Sequence of chain 1.A:
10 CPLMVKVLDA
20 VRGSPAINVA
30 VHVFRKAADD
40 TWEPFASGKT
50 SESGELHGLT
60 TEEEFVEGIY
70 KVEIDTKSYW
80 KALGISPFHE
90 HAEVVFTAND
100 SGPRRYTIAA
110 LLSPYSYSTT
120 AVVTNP

Sequence of chain 1.B:
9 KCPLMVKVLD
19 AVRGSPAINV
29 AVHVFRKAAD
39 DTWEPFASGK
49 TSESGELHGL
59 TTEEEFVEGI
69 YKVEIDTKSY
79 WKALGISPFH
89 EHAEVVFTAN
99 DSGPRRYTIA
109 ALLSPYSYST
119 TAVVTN

Sequence of chain 2.A:
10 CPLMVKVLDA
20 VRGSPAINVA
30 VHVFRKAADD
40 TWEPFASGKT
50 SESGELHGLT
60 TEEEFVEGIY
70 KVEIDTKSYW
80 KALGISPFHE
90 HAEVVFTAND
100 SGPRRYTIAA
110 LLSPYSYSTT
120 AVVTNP

A small-molecule ligand and the protein it binds are described below.
Small molecule (SMILES): O=C(O)CCON=C1c2ccccc2-c2ccccc21

Binding-site contacts:
Ligand atom C17 contacts residue 7BD1 of chain 2.C at 1.4 Å.
Ligand atom C7 contacts residue 7BD1 of chain 2.C at 0.5 Å.
Ligand atom C18 contacts residue SER117 of chain 1.A at 3.0 Å.
Ligand atom O19 contacts residue 7BD1 of chain 2.C at 1.7 Å (h-bond).
Ligand atom C7 contacts residue LEU17 of chain 2.A at 3.3 Å (hydrophobic).
Ligand atom O19 contacts residue SER117 of chain 1.A at 2.7 Å (h-bond).
Ligand atom C12 contacts residue VAL121 of chain 2.A at 3.8 Å (hydrophobic).
Ligand atom C3 contacts residue 7BD1 of chain 2.C at 0.6 Å.
Ligand atom C8 contacts residue VAL121 of chain 1.A at 3.8 Å (hydrophobic).
Ligand atom C18 contacts residue 7BD1 of chain 2.C at 2.4 Å.
Ligand atom C4 contacts residue 7BD1 of chain 2.C at 0.3 Å.
Ligand atom C1 contacts residue 7BD1 of chain 2.C at 0.6 Å.
Ligand atom C12 contacts residue ALA108 of chain 2.A at 3.8 Å (hydrophobic).
Ligand atom C10 contacts residue LYS15 of chain 1.A at 3.7 Å.
Ligand atom C11 contacts residue LEU17 of chain 1.A at 3.1 Å (hydrophobic).
Ligand atom C16 contacts residue 7BD1 of chain 2.C at 0.3 Å.
Ligand atom C7 contacts residue ALA108 of chain 1.A at 3.7 Å (hydrophobic).
Ligand atom O20 contacts residue SER117 of chain 1.A at 2.7 Å (h-bond).
Ligand atom C10 contacts residue 7BD1 of chain 2.C at 0.5 Å.
Ligand atom C12 contacts residue 7BD1 of chain 2.C at 0.5 Å.
Ligand atom C8 contacts residue 7BD1 of chain 2.C at 0.7 Å.
Ligand atom O20 contacts residue 7BD1 of chain 2.C at 3.5 Å.
Ligand atom C1 contacts residue LEU17 of chain 1.A at 3.8 Å (hydrophobic).
Ligand atom C11 contacts residue 7BD1 of chain 2.C at 0.9 Å.
Ligand atom C2 contacts residue 7BD1 of chain 2.C at 0.7 Å.
Ligand atom O20 contacts residue THR119 of chain 1.A at 2.6 Å (h-bond).
Ligand atom C12 contacts residue LEU17 of chain 1.A at 3.5 Å (hydrophobic).
Ligand atom C6 contacts residue 7BD1 of chain 2.C at 0.5 Å.
Ligand atom C9 contacts residue 7BD1 of chain 2.C at 0.9 Å.
Ligand atom C9 contacts residue LYS15 of chain 2.A at 3.6 Å.
Ligand atom O19 contacts residue LEU110 of chain 1.A at 3.5 Å.
Ligand atom C5 contacts residue 7BD1 of chain 2.C at 0.3 Å.
Ligand atom C3 contacts residue LEU17 of chain 2.A at 3.7 Å (hydrophobic).
Ligand atom C18 contacts residue THR119 of chain 1.A at 3.4 Å.
Ligand atom O15 contacts residue 7BD1 of chain 2.C at 0.8 Å (h-bond).
Ligand atom N14 contacts residue 7BD1 of chain 2.C at 0.8 Å (h-bond).
Ligand atom C6 contacts residue LYS15 of chain 2.A at 3.3 Å.
Ligand atom O20 contacts residue THR118 of chain 1.A at 3.8 Å.
Ligand atom C13 contacts residue 7BD1 of chain 2.C at 0.7 Å.
Ligand atom C11 contacts residue ALA108 of chain 2.A at 3.5 Å (hydrophobic).